Sequence of chain 1.A:
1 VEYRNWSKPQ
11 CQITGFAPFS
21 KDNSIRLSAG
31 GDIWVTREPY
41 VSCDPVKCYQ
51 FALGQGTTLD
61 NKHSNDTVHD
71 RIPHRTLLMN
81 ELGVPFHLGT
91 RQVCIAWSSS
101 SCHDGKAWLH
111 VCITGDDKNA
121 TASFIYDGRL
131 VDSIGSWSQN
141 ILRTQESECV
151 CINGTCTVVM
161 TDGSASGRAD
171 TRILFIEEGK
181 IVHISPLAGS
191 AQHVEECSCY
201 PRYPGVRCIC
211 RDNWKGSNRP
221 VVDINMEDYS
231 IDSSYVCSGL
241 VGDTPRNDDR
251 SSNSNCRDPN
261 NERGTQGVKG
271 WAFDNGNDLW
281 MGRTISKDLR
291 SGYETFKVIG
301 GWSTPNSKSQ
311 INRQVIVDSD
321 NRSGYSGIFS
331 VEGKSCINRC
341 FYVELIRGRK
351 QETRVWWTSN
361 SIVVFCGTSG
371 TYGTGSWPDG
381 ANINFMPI

Sequence of chain 1.B:
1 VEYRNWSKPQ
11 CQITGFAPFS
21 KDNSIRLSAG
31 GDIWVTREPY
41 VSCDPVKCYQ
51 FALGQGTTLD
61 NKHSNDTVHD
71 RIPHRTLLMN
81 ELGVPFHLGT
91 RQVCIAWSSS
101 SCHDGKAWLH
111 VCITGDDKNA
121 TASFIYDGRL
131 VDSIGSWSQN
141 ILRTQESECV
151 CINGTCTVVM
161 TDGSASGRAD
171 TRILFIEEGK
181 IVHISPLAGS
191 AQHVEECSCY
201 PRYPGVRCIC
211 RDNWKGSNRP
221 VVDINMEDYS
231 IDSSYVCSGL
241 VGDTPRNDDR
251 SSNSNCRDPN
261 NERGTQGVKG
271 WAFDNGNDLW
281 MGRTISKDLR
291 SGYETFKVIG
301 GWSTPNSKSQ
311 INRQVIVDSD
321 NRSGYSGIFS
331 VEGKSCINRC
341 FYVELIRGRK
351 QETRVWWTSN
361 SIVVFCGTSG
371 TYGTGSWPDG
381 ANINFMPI

Binding-site contacts:
Ligand atom C5 contacts residue THR374 of chain 1.B at 2.9 Å.
Ligand atom C2 contacts residue ASN119 of chain 1.A at 2.4 Å.
Ligand atom O5 contacts residue ASN119 of chain 1.A at 2.5 Å (h-bond).
Ligand atom O4 contacts residue SER319 of chain 1.B at 3.7 Å.
Ligand atom O3 contacts residue SER319 of chain 1.B at 3.1 Å (h-bond).
Ligand atom C6 contacts residue ASP116 of chain 1.A at 3.1 Å.
Ligand atom C3 contacts residue ASN119 of chain 1.A at 3.6 Å.
Ligand atom C6 contacts residue SER319 of chain 1.B at 4.1 Å.
Ligand atom C1 contacts residue ASN119 of chain 1.A at 1.4 Å.
Ligand atom O7 contacts residue ASN119 of chain 1.A at 3.4 Å (h-bond).
Ligand atom O6 contacts residue ASP320 of chain 1.B at 3.4 Å (salt-bridge).
Ligand atom O4 contacts residue ASP318 of chain 1.B at 3.3 Å (salt-bridge).
Ligand atom C2 contacts residue THR374 of chain 1.B at 3.5 Å.
Ligand atom C4 contacts residue ASN119 of chain 1.A at 3.9 Å.
Ligand atom C3 contacts residue THR374 of chain 1.B at 3.6 Å.
Ligand atom C5 contacts residue ASP320 of chain 1.B at 3.1 Å.
Ligand atom O7 contacts residue TYR372 of chain 1.B at 3.7 Å.
Ligand atom O4 contacts residue ASP320 of chain 1.B at 2.7 Å (salt-bridge).
Ligand atom O6 contacts residue THR374 of chain 1.B at 3.4 Å.
Ligand atom O5 contacts residue THR374 of chain 1.B at 2.3 Å.
Ligand atom N2 contacts residue THR374 of chain 1.B at 3.1 Å.
Ligand atom N2 contacts residue ASN119 of chain 1.A at 3.3 Å (h-bond).
Ligand atom C6 contacts residue THR374 of chain 1.B at 3.2 Å.
Ligand atom O7 contacts residue THR374 of chain 1.B at 3.4 Å (h-bond).
Ligand atom O6 contacts residue ASP116 of chain 1.A at 3.1 Å (salt-bridge).
Ligand atom C1 contacts residue GLY373 of chain 1.B at 3.6 Å.
Ligand atom C3 contacts residue ASP318 of chain 1.B at 4.0 Å.
Ligand atom O5 contacts residue GLY373 of chain 1.B at 4.0 Å.
Ligand atom C8 contacts residue THR374 of chain 1.B at 2.4 Å.
Ligand atom C7 contacts residue ASN119 of chain 1.A at 3.7 Å.
Ligand atom C6 contacts residue ASP320 of chain 1.B at 3.8 Å.
Ligand atom O3 contacts residue ASP318 of chain 1.B at 3.5 Å.
Ligand atom C4 contacts residue ASP320 of chain 1.B at 3.3 Å.
Ligand atom C7 contacts residue THR374 of chain 1.B at 3.4 Å.
Ligand atom C5 contacts residue ASN119 of chain 1.A at 3.6 Å.
Ligand atom C4 contacts residue SER319 of chain 1.B at 3.4 Å.
Ligand atom O6 contacts residue SER319 of chain 1.B at 2.9 Å (h-bond).
Ligand atom O7 contacts residue GLY373 of chain 1.B at 3.1 Å (h-bond).
Ligand atom C1 contacts residue THR374 of chain 1.B at 2.8 Å.
Ligand atom C6 contacts residue ASN119 of chain 1.A at 3.7 Å.

The protein below binds the small molecule below.
Small molecule (SMILES): CC(=O)N[C@H]1[C@H](O[C@H]2[C@H](O)[C@@H](NC(C)=O)CO[C@@H]2CO)O[C@H](CO)[C@@H](O[C@@H]2O[C@H](CO[C@H]3O[C@H](CO)[C@@H](O)[C@H](O)[C@@H]3O)[C@@H](O)[C@H](O[C@H]3O[C@H](CO)[C@@H](O)[C@H](O)[C@@H]3O[C@@H]3O[C@H](CO)[C@@H](O)[C@H](O)[C@@H]3O)[C@@H]2O)[C@@H]1O